A small-molecule ligand and the protein it binds are described below.
Small molecule (SMILES): CC(=O)N[C@@H]1[C@@H](O)[C@H](O)[C@@H](CO)O[C@H]1O

Binding-site contacts:
Ligand atom C7 contacts residue ASN91 of chain 1.A at 3.4 Å.
Ligand atom C2 contacts residue THR93 of chain 1.A at 4.3 Å.
Ligand atom C5 contacts residue ASN91 of chain 1.A at 3.7 Å.
Ligand atom O7 contacts residue ASN91 of chain 1.A at 3.6 Å (h-bond).
Ligand atom C1 contacts residue ASN91 of chain 1.A at 1.4 Å.
Ligand atom O5 contacts residue ASN91 of chain 1.A at 2.4 Å (h-bond).
Ligand atom C5 contacts residue THR93 of chain 1.A at 4.2 Å.
Ligand atom C1 contacts residue THR93 of chain 1.A at 3.3 Å.
Ligand atom O5 contacts residue THR93 of chain 1.A at 3.9 Å.
Ligand atom C3 contacts residue ASN91 of chain 1.A at 3.7 Å.
Ligand atom C8 contacts residue ASN91 of chain 1.A at 4.4 Å.
Ligand atom C2 contacts residue ASN91 of chain 1.A at 2.3 Å.
Ligand atom C4 contacts residue ASN91 of chain 1.A at 4.2 Å.
Ligand atom N2 contacts residue ASN91 of chain 1.A at 2.7 Å (h-bond).

Sequence of chain 1.A:
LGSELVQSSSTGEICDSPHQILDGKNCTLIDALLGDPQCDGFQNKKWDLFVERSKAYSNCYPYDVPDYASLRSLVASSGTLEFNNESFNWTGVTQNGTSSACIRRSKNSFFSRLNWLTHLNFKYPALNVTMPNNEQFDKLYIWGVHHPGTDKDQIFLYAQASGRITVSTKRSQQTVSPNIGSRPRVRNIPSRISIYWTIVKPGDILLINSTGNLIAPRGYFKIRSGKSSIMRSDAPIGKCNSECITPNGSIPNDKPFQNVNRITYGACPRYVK